Sequence of chain 1.B:
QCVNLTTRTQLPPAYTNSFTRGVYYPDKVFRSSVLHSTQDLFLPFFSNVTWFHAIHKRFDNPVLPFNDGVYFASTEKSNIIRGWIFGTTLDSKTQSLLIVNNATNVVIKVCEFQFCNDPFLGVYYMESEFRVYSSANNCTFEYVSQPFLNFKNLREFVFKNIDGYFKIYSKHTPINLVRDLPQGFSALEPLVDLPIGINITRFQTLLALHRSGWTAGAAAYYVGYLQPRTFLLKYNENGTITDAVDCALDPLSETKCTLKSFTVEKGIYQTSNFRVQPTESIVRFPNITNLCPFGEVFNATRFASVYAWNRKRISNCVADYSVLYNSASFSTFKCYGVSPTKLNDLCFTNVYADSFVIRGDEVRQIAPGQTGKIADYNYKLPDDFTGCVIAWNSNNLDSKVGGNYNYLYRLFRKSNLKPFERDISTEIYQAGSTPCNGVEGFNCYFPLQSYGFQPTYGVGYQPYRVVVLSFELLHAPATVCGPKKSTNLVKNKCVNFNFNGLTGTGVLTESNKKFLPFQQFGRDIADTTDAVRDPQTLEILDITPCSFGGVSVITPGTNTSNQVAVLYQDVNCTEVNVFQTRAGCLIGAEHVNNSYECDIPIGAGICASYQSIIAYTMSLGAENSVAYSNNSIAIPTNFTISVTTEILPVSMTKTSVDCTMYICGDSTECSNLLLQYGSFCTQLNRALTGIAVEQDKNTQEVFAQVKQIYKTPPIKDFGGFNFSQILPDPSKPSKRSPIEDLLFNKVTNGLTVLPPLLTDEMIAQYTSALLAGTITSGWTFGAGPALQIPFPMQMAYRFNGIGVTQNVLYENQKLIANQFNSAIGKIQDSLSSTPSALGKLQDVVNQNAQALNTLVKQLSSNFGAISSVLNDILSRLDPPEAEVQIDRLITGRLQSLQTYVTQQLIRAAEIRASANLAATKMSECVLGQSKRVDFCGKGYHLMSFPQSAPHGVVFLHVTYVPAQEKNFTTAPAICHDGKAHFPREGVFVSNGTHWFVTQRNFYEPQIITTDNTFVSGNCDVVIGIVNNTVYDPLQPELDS

The protein below binds the small molecule below.
Small molecule (SMILES): CC(=O)N[C@@H]1[C@@H](O)[C@H](O)[C@@H](CO)O[C@H]1O

Binding-site contacts:
Ligand atom C7 contacts residue PHE338 of chain 1.B at 4.3 Å (hydrophobic).
Ligand atom N2 contacts residue ASN343 of chain 1.B at 2.9 Å (h-bond).
Ligand atom C5 contacts residue ASN343 of chain 1.B at 3.7 Å.
Ligand atom C8 contacts residue GLY339 of chain 1.B at 3.8 Å.
Ligand atom O7 contacts residue PHE338 of chain 1.B at 3.6 Å (h-bond).
Ligand atom C7 contacts residue PHE342 of chain 1.B at 4.3 Å (hydrophobic).
Ligand atom C2 contacts residue ASN343 of chain 1.B at 2.5 Å.
Ligand atom O5 contacts residue ASN343 of chain 1.B at 2.4 Å (h-bond).
Ligand atom C3 contacts residue ASN343 of chain 1.B at 3.8 Å.
Ligand atom O7 contacts residue PHE342 of chain 1.B at 3.3 Å.
Ligand atom C7 contacts residue ASN343 of chain 1.B at 3.7 Å.
Ligand atom C8 contacts residue ASN343 of chain 1.B at 4.1 Å.
Ligand atom C4 contacts residue ASN343 of chain 1.B at 4.2 Å.
Ligand atom C7 contacts residue GLY339 of chain 1.B at 4.2 Å.
Ligand atom C1 contacts residue ASN343 of chain 1.B at 1.4 Å.
Ligand atom O7 contacts residue LEU368 of chain 1.B at 4.0 Å.
Ligand atom O7 contacts residue GLY339 of chain 1.B at 4.2 Å.